The small molecule below binds the protein below.
Small molecule (SMILES): CC(=O)N[C@@H]1[C@@H](O)[C@H](O)[C@@H](CO)O[C@H]1O

Sequence of chain 1.B:
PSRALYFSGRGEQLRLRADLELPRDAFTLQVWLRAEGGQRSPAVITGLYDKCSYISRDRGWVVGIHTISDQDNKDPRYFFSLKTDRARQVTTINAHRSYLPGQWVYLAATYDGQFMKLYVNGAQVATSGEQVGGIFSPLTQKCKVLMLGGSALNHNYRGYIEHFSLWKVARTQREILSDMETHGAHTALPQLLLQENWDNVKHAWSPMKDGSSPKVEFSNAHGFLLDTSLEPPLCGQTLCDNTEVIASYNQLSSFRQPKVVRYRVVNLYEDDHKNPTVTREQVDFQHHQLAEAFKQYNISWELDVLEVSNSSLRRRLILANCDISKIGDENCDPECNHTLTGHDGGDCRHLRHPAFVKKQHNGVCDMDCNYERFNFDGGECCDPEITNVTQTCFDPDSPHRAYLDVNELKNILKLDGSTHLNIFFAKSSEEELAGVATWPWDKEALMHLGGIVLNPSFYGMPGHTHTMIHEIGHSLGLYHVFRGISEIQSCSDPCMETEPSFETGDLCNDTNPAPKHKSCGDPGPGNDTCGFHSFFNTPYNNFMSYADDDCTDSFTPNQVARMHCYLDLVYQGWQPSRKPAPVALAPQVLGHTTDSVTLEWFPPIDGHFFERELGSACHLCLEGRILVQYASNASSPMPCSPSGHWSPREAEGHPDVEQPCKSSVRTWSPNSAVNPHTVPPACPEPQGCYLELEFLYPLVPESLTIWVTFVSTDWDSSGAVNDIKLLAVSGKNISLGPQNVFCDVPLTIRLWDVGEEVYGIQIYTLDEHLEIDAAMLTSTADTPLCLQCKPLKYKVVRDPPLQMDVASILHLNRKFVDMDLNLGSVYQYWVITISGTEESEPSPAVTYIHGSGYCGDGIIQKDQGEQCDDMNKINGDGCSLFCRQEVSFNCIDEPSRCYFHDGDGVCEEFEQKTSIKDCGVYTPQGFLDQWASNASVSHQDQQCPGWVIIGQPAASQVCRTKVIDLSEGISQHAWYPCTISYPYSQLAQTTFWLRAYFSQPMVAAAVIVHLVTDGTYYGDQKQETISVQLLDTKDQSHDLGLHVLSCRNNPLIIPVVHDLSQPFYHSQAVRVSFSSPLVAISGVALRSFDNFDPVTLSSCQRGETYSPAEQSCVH

Binding-site contacts:
Ligand atom C4 contacts residue ASN946 of chain 1.B at 4.2 Å.
Ligand atom C2 contacts residue ASN946 of chain 1.B at 2.5 Å.
Ligand atom C8 contacts residue ASN946 of chain 1.B at 4.0 Å.
Ligand atom C1 contacts residue ASN946 of chain 1.B at 1.4 Å.
Ligand atom O5 contacts residue ASN946 of chain 1.B at 2.4 Å (h-bond).
Ligand atom C7 contacts residue ASN946 of chain 1.B at 3.2 Å.
Ligand atom C3 contacts residue ASN946 of chain 1.B at 3.8 Å.
Ligand atom N2 contacts residue ASN946 of chain 1.B at 2.9 Å (h-bond).
Ligand atom O7 contacts residue ASN946 of chain 1.B at 3.2 Å (h-bond).
Ligand atom C5 contacts residue ASN946 of chain 1.B at 3.7 Å.